The protein below binds the small molecule below.
Small molecule (SMILES): CC(=O)N[C@H]1[C@H](O[C@H]2[C@H](O)[C@@H](NC(C)=O)CO[C@@H]2CO)O[C@H](CO)[C@@H](O)[C@@H]1O

Sequence of chain 1.A:
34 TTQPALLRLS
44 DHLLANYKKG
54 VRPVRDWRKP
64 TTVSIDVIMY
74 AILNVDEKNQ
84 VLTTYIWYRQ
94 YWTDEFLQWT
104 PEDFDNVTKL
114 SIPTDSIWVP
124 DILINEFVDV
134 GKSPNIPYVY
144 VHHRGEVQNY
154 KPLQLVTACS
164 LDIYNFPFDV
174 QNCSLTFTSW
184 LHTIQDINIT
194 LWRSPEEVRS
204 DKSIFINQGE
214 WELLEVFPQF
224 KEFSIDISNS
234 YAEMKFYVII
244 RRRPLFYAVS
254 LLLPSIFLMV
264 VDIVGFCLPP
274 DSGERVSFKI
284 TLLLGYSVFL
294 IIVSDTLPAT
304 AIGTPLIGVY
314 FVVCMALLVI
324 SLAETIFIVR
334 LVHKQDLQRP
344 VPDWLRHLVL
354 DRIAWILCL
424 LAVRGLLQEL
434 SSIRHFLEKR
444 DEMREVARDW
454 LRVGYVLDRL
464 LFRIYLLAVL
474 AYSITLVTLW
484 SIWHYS

Binding-site contacts:
Ligand atom N2 contacts residue ASN175 of chain 1.A at 3.0 Å (h-bond).
Ligand atom O6 contacts residue PHE220 of chain 1.A at 3.5 Å.
Ligand atom C3 contacts residue ASN175 of chain 1.A at 3.8 Å.
Ligand atom O7 contacts residue TYR240 of chain 1.A at 4.3 Å.
Ligand atom C6 contacts residue TYR240 of chain 1.A at 4.2 Å (hydrophobic).
Ligand atom O6 contacts residue TYR240 of chain 1.A at 3.2 Å (h-bond).
Ligand atom C1 contacts residue ASN175 of chain 1.A at 1.4 Å.
Ligand atom C2 contacts residue ASN175 of chain 1.A at 2.5 Å.
Ligand atom C7 contacts residue ASN175 of chain 1.A at 3.5 Å.
Ligand atom C4 contacts residue ASN175 of chain 1.A at 4.2 Å.
Ligand atom O5 contacts residue ASN175 of chain 1.A at 2.3 Å (h-bond).
Ligand atom C8 contacts residue ILE242 of chain 1.A at 3.7 Å (hydrophobic).
Ligand atom N2 contacts residue ILE242 of chain 1.A at 4.3 Å.
Ligand atom C5 contacts residue ASN175 of chain 1.A at 3.6 Å.
Ligand atom C5 contacts residue TYR240 of chain 1.A at 3.8 Å (hydrophobic).
Ligand atom C6 contacts residue PHE220 of chain 1.A at 3.9 Å (hydrophobic).
Ligand atom O7 contacts residue ASN175 of chain 1.A at 3.5 Å (h-bond).
Ligand atom C6 contacts residue GLN222 of chain 1.A at 4.4 Å.
Ligand atom C8 contacts residue GLU218 of chain 1.A at 3.9 Å.
Ligand atom C1 contacts residue TYR240 of chain 1.A at 4.2 Å (hydrophobic).
Ligand atom O5 contacts residue TYR240 of chain 1.A at 4.2 Å.
Ligand atom C7 contacts residue ILE242 of chain 1.A at 4.3 Å (hydrophobic).